This small molecule binds to this protein.
Small molecule (SMILES): CCNC(=O)Nc1cc(-n2cc(Br)cn2)c(C(=O)Nc2cccnc2)cn1

Sequence of chain 1.A:
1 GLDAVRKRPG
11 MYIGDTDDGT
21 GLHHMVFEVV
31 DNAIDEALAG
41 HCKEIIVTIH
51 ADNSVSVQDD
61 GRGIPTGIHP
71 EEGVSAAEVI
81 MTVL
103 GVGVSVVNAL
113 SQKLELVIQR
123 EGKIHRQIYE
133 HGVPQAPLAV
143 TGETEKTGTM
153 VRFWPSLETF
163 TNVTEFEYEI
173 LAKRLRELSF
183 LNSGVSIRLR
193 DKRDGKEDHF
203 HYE

Binding-site contacts:
Ligand atom CAR contacts residue ILE64 of chain 1.A at 3.8 Å (hydrophobic).
Ligand atom OBB contacts residue ASN32 of chain 1.A at 3.4 Å.
Ligand atom NBA contacts residue THR151 of chain 1.A at 3.8 Å.
Ligand atom NAT contacts residue PRO65 of chain 1.A at 3.4 Å.
Ligand atom CAP contacts residue THR151 of chain 1.A at 3.9 Å.
Ligand atom NAO contacts residue ASP59 of chain 1.A at 3.9 Å.
Ligand atom CBD contacts residue VAL57 of chain 1.A at 3.3 Å (hydrophobic).
Ligand atom OAL contacts residue ARG62 of chain 1.A at 3.9 Å.
Ligand atom CBC contacts residue VAL29 of chain 1.A at 3.7 Å (hydrophobic).
Ligand atom CAF contacts residue ARG62 of chain 1.A at 3.3 Å.
Ligand atom CAD contacts residue GLY63 of chain 1.A at 3.3 Å.
Ligand atom CBD contacts residue THR151 of chain 1.A at 3.8 Å.
Ligand atom CAU contacts residue PRO65 of chain 1.A at 3.8 Å (hydrophobic).
Ligand atom NAO contacts residue THR151 of chain 1.A at 3.7 Å.
Ligand atom CAZ contacts residue THR151 of chain 1.A at 3.8 Å.
Ligand atom NAY contacts residue ASP59 of chain 1.A at 2.8 Å (salt-bridge).
Ligand atom CAK contacts residue GLU36 of chain 1.A at 3.8 Å.
Ligand atom NAC contacts residue ARG122 of chain 1.A at 3.3 Å (salt-bridge).
Ligand atom OAL contacts residue GLU36 of chain 1.A at 3.7 Å.
Ligand atom CAM contacts residue GLU36 of chain 1.A at 3.7 Å.
Ligand atom NAY contacts residue THR151 of chain 1.A at 3.7 Å.
Ligand atom NAO contacts residue GLU36 of chain 1.A at 3.7 Å.
Ligand atom CAK contacts residue GLY63 of chain 1.A at 3.7 Å.
Ligand atom CBD contacts residue VAL29 of chain 1.A at 3.8 Å (hydrophobic).
Ligand atom CAM contacts residue GLY63 of chain 1.A at 3.8 Å.
Ligand atom CAE contacts residue GLY63 of chain 1.A at 3.4 Å.
Ligand atom CAN contacts residue GLU36 of chain 1.A at 3.2 Å.
Ligand atom CAA contacts residue ARG62 of chain 1.A at 3.5 Å.
Ligand atom NBA contacts residue ALA33 of chain 1.A at 3.8 Å.
Ligand atom OBB contacts residue ILE64 of chain 1.A at 3.8 Å.
Ligand atom CAZ contacts residue ASN32 of chain 1.A at 3.9 Å.
Ligand atom CAN contacts residue GLY63 of chain 1.A at 3.7 Å.
Ligand atom CAZ contacts residue ASP59 of chain 1.A at 3.3 Å.
Ligand atom NBA contacts residue ASP59 of chain 1.A at 2.8 Å (salt-bridge).
Ligand atom CAD contacts residue PRO65 of chain 1.A at 3.7 Å (hydrophobic).
Ligand atom CAD contacts residue ARG122 of chain 1.A at 3.5 Å.
Ligand atom CAU contacts residue ILE80 of chain 1.A at 3.5 Å (hydrophobic).
Ligand atom CAP contacts residue ASP59 of chain 1.A at 3.9 Å.
Ligand atom NAH contacts residue GLY63 of chain 1.A at 2.8 Å (h-bond).
Ligand atom CAQ contacts residue ILE64 of chain 1.A at 3.5 Å (hydrophobic).